Sequence of chain 1.A:
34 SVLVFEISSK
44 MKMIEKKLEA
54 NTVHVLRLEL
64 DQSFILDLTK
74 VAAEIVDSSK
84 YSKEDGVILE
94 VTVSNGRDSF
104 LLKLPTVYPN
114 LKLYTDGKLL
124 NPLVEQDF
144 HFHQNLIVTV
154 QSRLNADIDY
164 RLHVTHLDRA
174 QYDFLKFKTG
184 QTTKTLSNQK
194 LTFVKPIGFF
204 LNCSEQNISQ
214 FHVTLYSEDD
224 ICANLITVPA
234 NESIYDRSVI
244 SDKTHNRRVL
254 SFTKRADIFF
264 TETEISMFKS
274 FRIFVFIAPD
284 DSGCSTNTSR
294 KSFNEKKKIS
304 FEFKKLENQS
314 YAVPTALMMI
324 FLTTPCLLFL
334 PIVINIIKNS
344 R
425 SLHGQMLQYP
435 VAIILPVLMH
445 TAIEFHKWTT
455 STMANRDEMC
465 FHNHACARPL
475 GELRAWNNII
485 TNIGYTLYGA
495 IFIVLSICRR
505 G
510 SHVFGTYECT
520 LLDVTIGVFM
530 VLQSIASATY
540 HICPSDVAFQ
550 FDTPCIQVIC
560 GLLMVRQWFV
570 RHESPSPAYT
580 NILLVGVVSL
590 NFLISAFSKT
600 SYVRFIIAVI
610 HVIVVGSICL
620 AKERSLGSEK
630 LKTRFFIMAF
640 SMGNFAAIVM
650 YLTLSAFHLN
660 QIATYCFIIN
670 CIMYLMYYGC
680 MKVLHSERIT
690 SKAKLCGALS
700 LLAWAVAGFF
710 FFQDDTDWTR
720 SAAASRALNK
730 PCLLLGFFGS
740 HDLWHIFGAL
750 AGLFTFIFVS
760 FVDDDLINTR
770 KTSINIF

Binding-site contacts:
Ligand atom C2 contacts residue ASN234 of chain 1.B at 2.5 Å.
Ligand atom C8 contacts residue ASN234 of chain 1.B at 4.4 Å.
Ligand atom C7 contacts residue ASN234 of chain 1.B at 3.4 Å.
Ligand atom C6 contacts residue MET270 of chain 1.B at 3.2 Å (hydrophobic).
Ligand atom O3 contacts residue VAL110 of chain 1.A at 4.2 Å.
Ligand atom C6 contacts residue ASN234 of chain 1.B at 4.4 Å.
Ligand atom C5 contacts residue PRO112 of chain 1.A at 4.4 Å (hydrophobic).
Ligand atom N2 contacts residue ASN234 of chain 1.B at 3.0 Å (h-bond).
Ligand atom C1 contacts residue ASN234 of chain 1.B at 1.2 Å.
Ligand atom C5 contacts residue ASN234 of chain 1.B at 3.2 Å.
Ligand atom O6 contacts residue PRO112 of chain 1.A at 3.8 Å.
Ligand atom O7 contacts residue ASN234 of chain 1.B at 3.5 Å (h-bond).
Ligand atom O6 contacts residue MET270 of chain 1.B at 3.4 Å (h-bond).
Ligand atom C7 contacts residue VAL110 of chain 1.A at 2.9 Å (hydrophobic).
Ligand atom C8 contacts residue MET270 of chain 1.B at 2.9 Å (hydrophobic).
Ligand atom C6 contacts residue PRO112 of chain 1.A at 3.1 Å (hydrophobic).
Ligand atom C4 contacts residue ASN234 of chain 1.B at 4.0 Å.
Ligand atom O7 contacts residue VAL110 of chain 1.A at 2.9 Å.
Ligand atom N2 contacts residue VAL110 of chain 1.A at 3.8 Å.
Ligand atom C3 contacts residue ASN234 of chain 1.B at 3.7 Å.
Ligand atom C6 contacts residue PHE271 of chain 1.B at 4.2 Å (hydrophobic).
Ligand atom C7 contacts residue MET270 of chain 1.B at 4.2 Å (hydrophobic).
Ligand atom O5 contacts residue ASN234 of chain 1.B at 2.1 Å (h-bond).
Ligand atom C8 contacts residue VAL110 of chain 1.A at 3.0 Å (hydrophobic).

Sequence of chain 1.B:
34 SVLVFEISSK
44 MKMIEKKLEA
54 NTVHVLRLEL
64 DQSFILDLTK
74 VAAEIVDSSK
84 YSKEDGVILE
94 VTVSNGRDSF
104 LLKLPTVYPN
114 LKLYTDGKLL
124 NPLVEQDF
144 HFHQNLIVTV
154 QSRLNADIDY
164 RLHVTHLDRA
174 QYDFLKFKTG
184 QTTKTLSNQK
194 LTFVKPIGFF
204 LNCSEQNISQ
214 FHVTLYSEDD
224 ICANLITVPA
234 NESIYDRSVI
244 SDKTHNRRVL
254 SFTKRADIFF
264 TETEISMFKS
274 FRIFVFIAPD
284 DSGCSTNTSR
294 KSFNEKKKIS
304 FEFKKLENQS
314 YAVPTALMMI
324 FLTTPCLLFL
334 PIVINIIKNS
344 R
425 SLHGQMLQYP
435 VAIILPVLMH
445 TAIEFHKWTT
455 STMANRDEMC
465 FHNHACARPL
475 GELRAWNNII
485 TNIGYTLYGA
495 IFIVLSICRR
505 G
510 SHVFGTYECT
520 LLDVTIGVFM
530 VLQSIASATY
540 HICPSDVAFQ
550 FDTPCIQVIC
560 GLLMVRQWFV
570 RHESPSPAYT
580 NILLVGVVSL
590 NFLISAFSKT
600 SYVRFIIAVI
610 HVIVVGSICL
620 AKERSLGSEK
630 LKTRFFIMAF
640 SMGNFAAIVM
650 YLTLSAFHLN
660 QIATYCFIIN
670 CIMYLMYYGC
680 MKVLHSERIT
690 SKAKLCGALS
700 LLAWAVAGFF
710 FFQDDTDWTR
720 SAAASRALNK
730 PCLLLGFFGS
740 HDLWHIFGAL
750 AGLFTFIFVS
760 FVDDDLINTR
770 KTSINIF

This small molecule binds to this protein.
Small molecule (SMILES): CC(=O)N[C@H]1[C@H](O[C@H]2[C@H](O)[C@@H](NC(C)=O)CO[C@@H]2CO)O[C@H](CO)[C@@H](O)[C@@H]1O